A protein and the small-molecule ligand that binds it are described below.
Small molecule (SMILES): Cc1cc(CCCCCOc2ccc(C3=NCCO3)cc2)on1

Binding-site contacts:
Ligand atom C4A contacts residue PRO174 of chain 15.A at 3.1 Å (hydrophobic).
Ligand atom C5B contacts residue PHE186 of chain 15.A at 3.9 Å (hydrophobic).
Ligand atom C5A contacts residue PHE186 of chain 15.A at 3.5 Å (hydrophobic).
Ligand atom C5 contacts residue LEU106 of chain 15.A at 3.8 Å (hydrophobic).
Ligand atom C4C contacts residue VAL188 of chain 15.A at 3.7 Å (hydrophobic).
Ligand atom C1C contacts residue LEU106 of chain 15.A at 3.8 Å (hydrophobic).
Ligand atom C1B contacts residue VAL188 of chain 15.A at 3.8 Å (hydrophobic).
Ligand atom N3A contacts residue PRO174 of chain 15.A at 3.7 Å.
Ligand atom C4B contacts residue PHE186 of chain 15.A at 3.6 Å (hydrophobic).
Ligand atom C2C contacts residue MET221 of chain 15.A at 4.0 Å (hydrophobic).
Ligand atom C2C contacts residue TYR197 of chain 15.A at 3.7 Å (hydrophobic).
Ligand atom O1A contacts residue PHE186 of chain 15.A at 3.0 Å.
Ligand atom O1 contacts residue MET221 of chain 15.A at 3.9 Å.
Ligand atom C2B contacts residue VAL188 of chain 15.A at 3.5 Å (hydrophobic).
Ligand atom C4C contacts residue VAL191 of chain 15.A at 3.0 Å (hydrophobic).
Ligand atom C3C contacts residue TYR128 of chain 15.A at 3.4 Å (hydrophobic).
Ligand atom C4 contacts residue TYR197 of chain 15.A at 3.8 Å (hydrophobic).
Ligand atom C5A contacts residue VAL176 of chain 15.A at 3.6 Å (hydrophobic).
Ligand atom N3A contacts residue TYR152 of chain 15.A at 3.5 Å.
Ligand atom C3B contacts residue VAL188 of chain 15.A at 3.8 Å (hydrophobic).
Ligand atom C5B contacts residue MET224 of chain 15.A at 3.8 Å (hydrophobic).
Ligand atom C3B contacts residue TYR152 of chain 15.A at 3.7 Å (hydrophobic).
Ligand atom C1B contacts residue TYR128 of chain 15.A at 3.6 Å (hydrophobic).
Ligand atom N3A contacts residue ALA24 of chain 15.C at 3.8 Å.
Ligand atom C1C contacts residue TYR128 of chain 15.A at 3.7 Å (hydrophobic).
Ligand atom C6B contacts residue ILE104 of chain 15.A at 3.6 Å (hydrophobic).
Ligand atom N3A contacts residue PHE186 of chain 15.A at 4.0 Å.
Ligand atom C1B contacts residue ILE104 of chain 15.A at 4.0 Å (hydrophobic).
Ligand atom C2A contacts residue TYR152 of chain 15.A at 3.6 Å (hydrophobic).
Ligand atom C4B contacts residue TYR152 of chain 15.A at 3.8 Å (hydrophobic).
Ligand atom O1B contacts residue TYR128 of chain 15.A at 3.4 Å (h-bond).
Ligand atom O1 contacts residue LEU106 of chain 15.A at 3.8 Å.
Ligand atom C2A contacts residue PHE186 of chain 15.A at 3.3 Å (hydrophobic).
Ligand atom C4 contacts residue LEU106 of chain 15.A at 3.9 Å (hydrophobic).
Ligand atom C5B contacts residue TYR128 of chain 15.A at 4.0 Å (hydrophobic).
Ligand atom C5A contacts residue ALA150 of chain 15.A at 3.6 Å (hydrophobic).
Ligand atom C5C contacts residue VAL191 of chain 15.A at 3.8 Å (hydrophobic).
Ligand atom N2 contacts residue LEU106 of chain 15.A at 3.8 Å.
Ligand atom C6B contacts residue TYR128 of chain 15.A at 3.3 Å (hydrophobic).
Ligand atom O1B contacts residue ILE104 of chain 15.A at 3.9 Å.

Sequence of chain 15.C:
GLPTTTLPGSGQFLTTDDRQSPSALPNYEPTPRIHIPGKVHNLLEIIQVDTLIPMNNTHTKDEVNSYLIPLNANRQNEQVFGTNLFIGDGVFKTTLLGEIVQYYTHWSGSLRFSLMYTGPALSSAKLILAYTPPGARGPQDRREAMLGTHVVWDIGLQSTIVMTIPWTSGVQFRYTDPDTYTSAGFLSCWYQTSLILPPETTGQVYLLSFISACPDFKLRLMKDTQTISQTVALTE

Sequence of chain 15.A:
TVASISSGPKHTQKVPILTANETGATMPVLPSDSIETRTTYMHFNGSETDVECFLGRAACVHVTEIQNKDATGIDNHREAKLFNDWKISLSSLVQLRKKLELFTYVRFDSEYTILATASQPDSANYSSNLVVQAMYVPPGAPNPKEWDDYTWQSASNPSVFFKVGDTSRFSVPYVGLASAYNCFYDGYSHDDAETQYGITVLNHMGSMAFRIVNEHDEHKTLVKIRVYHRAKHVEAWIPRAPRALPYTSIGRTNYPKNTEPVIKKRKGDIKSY